Sequence of chain 1.B:
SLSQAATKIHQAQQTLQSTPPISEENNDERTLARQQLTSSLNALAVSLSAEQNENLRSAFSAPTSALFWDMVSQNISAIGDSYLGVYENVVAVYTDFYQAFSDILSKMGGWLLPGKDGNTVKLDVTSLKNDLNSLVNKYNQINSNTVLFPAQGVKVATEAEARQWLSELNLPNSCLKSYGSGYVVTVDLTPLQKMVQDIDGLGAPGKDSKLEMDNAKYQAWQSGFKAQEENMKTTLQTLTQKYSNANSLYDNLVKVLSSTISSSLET

This protein binds this small molecule.
Small molecule (SMILES): C[C@H](CCC(=O)O)[C@H]1CC[C@H]2[C@@H]3[C@H](O)C[C@@H]4C[C@H](O)CC[C@]4(C)[C@H]3CC[C@]12C

Binding-site contacts:
Ligand atom C21 contacts residue LEU287 of chain 1.B at 3.8 Å (hydrophobic).
Ligand atom C19 contacts residue ASN69 of chain 1.B at 4.0 Å.
Ligand atom C12 contacts residue VAL290 of chain 1.B at 3.2 Å (hydrophobic).
Ligand atom C22 contacts residue ASN286 of chain 1.B at 3.9 Å.
Ligand atom O26 contacts residue ASN286 of chain 1.B at 3.9 Å.
Ligand atom C1 contacts residue ASN69 of chain 1.B at 3.6 Å.
Ligand atom O25 contacts residue LEU283 of chain 1.B at 3.5 Å.
Ligand atom C23 contacts residue ASN286 of chain 1.B at 3.9 Å.
Ligand atom C23 contacts residue LEU283 of chain 1.B at 4.0 Å (hydrophobic).
Ligand atom O25 contacts residue ASN286 of chain 1.B at 3.0 Å (h-bond).
Ligand atom O25 contacts residue SER282 of chain 1.B at 4.1 Å.
Ligand atom C11 contacts residue VAL290 of chain 1.B at 3.6 Å (hydrophobic).
Ligand atom C10 contacts residue ASN69 of chain 1.B at 4.5 Å.
Ligand atom C18 contacts residue ALA73 of chain 1.B at 4.1 Å (hydrophobic).
Ligand atom C12 contacts residue ALA73 of chain 1.B at 3.8 Å (hydrophobic).
Ligand atom C24 contacts residue LEU283 of chain 1.B at 4.4 Å (hydrophobic).
Ligand atom C2 contacts residue ASN69 of chain 1.B at 4.0 Å.
Ligand atom C3 contacts residue ASN69 of chain 1.B at 4.2 Å.
Ligand atom C21 contacts residue ASN286 of chain 1.B at 4.1 Å.
Ligand atom C20 contacts residue ASN286 of chain 1.B at 4.3 Å.
Ligand atom C11 contacts residue ALA73 of chain 1.B at 3.6 Å (hydrophobic).
Ligand atom C24 contacts residue ASN286 of chain 1.B at 3.4 Å.